Binding-site contacts:
Ligand atom C5 contacts residue ASN17 of chain 1.A at 3.8 Å.
Ligand atom O2B contacts residue GLY15 of chain 1.A at 3.1 Å.
Ligand atom O6 contacts residue ILE40 of chain 1.A at 3.5 Å.
Ligand atom O3' contacts residue ARG20 of chain 1.A at 3.8 Å.
Ligand atom O1A contacts residue SER18 of chain 1.A at 2.9 Å (h-bond).
Ligand atom O2A contacts residue SER18 of chain 1.A at 2.9 Å.
Ligand atom C6 contacts residue ARG264 of chain 1.A at 3.5 Å.
Ligand atom C2' contacts residue ARG264 of chain 1.A at 3.7 Å.
Ligand atom O1C contacts residue ARG20 of chain 1.A at 3.7 Å.
Ligand atom O2C contacts residue GLY209 of chain 1.A at 3.7 Å.
Ligand atom N9 contacts residue ARG264 of chain 1.A at 3.0 Å (salt-bridge).
Ligand atom N7 contacts residue ASN17 of chain 1.A at 3.0 Å (h-bond).
Ligand atom O2C contacts residue ARG265 of chain 1.A at 3.2 Å (salt-bridge).
Ligand atom PA contacts residue SER18 of chain 1.A at 3.7 Å.
Ligand atom O3A contacts residue GLY15 of chain 1.A at 3.7 Å.
Ligand atom O1A contacts residue ASN17 of chain 1.A at 2.5 Å (h-bond).
Ligand atom O1D contacts residue ARG265 of chain 1.A at 2.6 Å (salt-bridge).
Ligand atom O2D contacts residue GLY208 of chain 1.A at 3.8 Å.
Ligand atom O2D contacts residue GLY209 of chain 1.A at 3.4 Å (h-bond).
Ligand atom N3 contacts residue ARG264 of chain 1.A at 3.6 Å (salt-bridge).
Ligand atom O3D contacts residue GLY142 of chain 1.A at 3.8 Å.
Ligand atom O1A contacts residue SER16 of chain 1.A at 2.5 Å (h-bond).
Ligand atom C4 contacts residue ARG264 of chain 1.A at 3.2 Å.
Ligand atom O1A contacts residue GLY15 of chain 1.A at 2.8 Å.
Ligand atom PB contacts residue GLY15 of chain 1.A at 3.8 Å.
Ligand atom C4' contacts residue ARG20 of chain 1.A at 3.9 Å.
Ligand atom O2D contacts residue GLN140 of chain 1.A at 3.5 Å (h-bond).
Ligand atom PA contacts residue GLY15 of chain 1.A at 3.7 Å.
Ligand atom C5 contacts residue ARG264 of chain 1.A at 3.1 Å.
Ligand atom O2D contacts residue GLY141 of chain 1.A at 3.8 Å.
Ligand atom C8 contacts residue ARG264 of chain 1.A at 2.8 Å.
Ligand atom O2' contacts residue ARG264 of chain 1.A at 3.3 Å (salt-bridge).
Ligand atom O2' contacts residue ARG265 of chain 1.A at 2.7 Å (salt-bridge).
Ligand atom O2B contacts residue SER16 of chain 1.A at 2.3 Å (h-bond).
Ligand atom C8 contacts residue ASN17 of chain 1.A at 3.7 Å.
Ligand atom N7 contacts residue ARG264 of chain 1.A at 2.8 Å (salt-bridge).
Ligand atom O6 contacts residue ARG264 of chain 1.A at 3.8 Å.
Ligand atom O2B contacts residue THR85 of chain 1.A at 3.5 Å (h-bond).
Ligand atom N2 contacts residue GLU262 of chain 1.A at 3.8 Å.
Ligand atom PB contacts residue SER16 of chain 1.A at 3.8 Å.

Sequence of chain 1.A:
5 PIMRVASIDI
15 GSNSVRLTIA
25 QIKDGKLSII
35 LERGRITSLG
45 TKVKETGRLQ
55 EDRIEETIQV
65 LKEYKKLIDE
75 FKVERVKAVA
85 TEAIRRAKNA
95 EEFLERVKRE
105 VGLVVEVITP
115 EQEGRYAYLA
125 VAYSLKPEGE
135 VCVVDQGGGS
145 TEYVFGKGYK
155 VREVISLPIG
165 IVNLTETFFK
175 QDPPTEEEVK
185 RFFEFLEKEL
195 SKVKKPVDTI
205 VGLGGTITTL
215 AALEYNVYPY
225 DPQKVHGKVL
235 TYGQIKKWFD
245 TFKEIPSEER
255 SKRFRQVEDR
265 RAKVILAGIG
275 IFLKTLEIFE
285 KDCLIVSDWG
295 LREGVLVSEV

A protein and the small-molecule ligand that binds it are described below.
Small molecule (SMILES): Nc1nc2c(ncn2[C@@H]2O[C@H](CO[P](=O)(O)OP(=O)(O)O)[C@@H](O[P](=O)(O)OP(=O)(O)O)[C@H]2O)c(=O)[nH]1